The small molecule below binds the protein below.
Small molecule (SMILES): [H]/N=C(/N)SCc1cc(Br)cc(CS/C(N)=N/[H])c1

Binding-site contacts:
Ligand atom CAG contacts residue ALA219 of chain 1.A at 4.3 Å (hydrophobic).
Ligand atom NAA contacts residue SER447 of chain 1.A at 2.8 Å.
Ligand atom NAO contacts residue ASP39 of chain 1.A at 2.7 Å (salt-bridge).
Ligand atom CAN contacts residue ASP39 of chain 1.A at 3.7 Å.
Ligand atom NAP contacts residue ASN42 of chain 1.A at 3.2 Å (h-bond).
Ligand atom SAD contacts residue SER447 of chain 1.A at 4.4 Å.
Ligand atom CAN contacts residue ASN42 of chain 1.A at 4.4 Å.
Ligand atom CAL contacts residue ALA219 of chain 1.A at 3.2 Å (hydrophobic).
Ligand atom CAH contacts residue LEU398 of chain 1.A at 4.0 Å (hydrophobic).
Ligand atom CAN contacts residue GLN395 of chain 1.A at 4.3 Å.
Ligand atom CAH contacts residue ILE221 of chain 1.A at 4.4 Å (hydrophobic).
Ligand atom CAG contacts residue LEU398 of chain 1.A at 4.3 Å (hydrophobic).
Ligand atom CAH contacts residue GLY218 of chain 1.A at 4.0 Å.
Ligand atom CAG contacts residue GLN395 of chain 1.A at 4.4 Å.
Ligand atom CAE contacts residue GLN395 of chain 1.A at 4.1 Å.
Ligand atom CAJ contacts residue ILE221 of chain 1.A at 4.2 Å (hydrophobic).
Ligand atom SAM contacts residue LEU398 of chain 1.A at 3.8 Å.
Ligand atom BR1 contacts residue GLY218 of chain 1.A at 4.0 Å.
Ligand atom CAH contacts residue ASN444 of chain 1.A at 4.3 Å.
Ligand atom BR1 contacts residue ILE221 of chain 1.A at 3.3 Å.
Ligand atom CAF contacts residue GLN395 of chain 1.A at 4.3 Å.
Ligand atom CAH contacts residue ALA219 of chain 1.A at 3.9 Å (hydrophobic).
Ligand atom CAF contacts residue ALA219 of chain 1.A at 4.2 Å (hydrophobic).
Ligand atom CAK contacts residue ALA219 of chain 1.A at 3.2 Å (hydrophobic).
Ligand atom NAO contacts residue GLN395 of chain 1.A at 3.9 Å.
Ligand atom BR1 contacts residue LEU402 of chain 1.A at 3.5 Å.
Ligand atom NAA contacts residue GLN451 of chain 1.A at 3.8 Å.
Ligand atom CAQ contacts residue ALA219 of chain 1.A at 3.5 Å (hydrophobic).
Ligand atom CAG contacts residue ASN444 of chain 1.A at 4.0 Å.
Ligand atom NAO contacts residue MET222 of chain 1.A at 4.0 Å.
Ligand atom BR1 contacts residue LEU398 of chain 1.A at 3.9 Å.
Ligand atom CAG contacts residue GLY218 of chain 1.A at 4.3 Å.
Ligand atom CAJ contacts residue ALA219 of chain 1.A at 3.5 Å (hydrophobic).
Ligand atom SAM contacts residue GLN395 of chain 1.A at 3.9 Å.
Ligand atom NAC contacts residue SER447 of chain 1.A at 4.3 Å.
Ligand atom CAN contacts residue MET222 of chain 1.A at 4.3 Å (hydrophobic).
Ligand atom CAJ contacts residue LEU398 of chain 1.A at 4.3 Å (hydrophobic).
Ligand atom BR1 contacts residue ASN444 of chain 1.A at 3.8 Å.
Ligand atom NAP contacts residue ASP39 of chain 1.A at 3.2 Å (salt-bridge).
Ligand atom CAB contacts residue SER447 of chain 1.A at 3.6 Å.

Sequence of chain 1.A:
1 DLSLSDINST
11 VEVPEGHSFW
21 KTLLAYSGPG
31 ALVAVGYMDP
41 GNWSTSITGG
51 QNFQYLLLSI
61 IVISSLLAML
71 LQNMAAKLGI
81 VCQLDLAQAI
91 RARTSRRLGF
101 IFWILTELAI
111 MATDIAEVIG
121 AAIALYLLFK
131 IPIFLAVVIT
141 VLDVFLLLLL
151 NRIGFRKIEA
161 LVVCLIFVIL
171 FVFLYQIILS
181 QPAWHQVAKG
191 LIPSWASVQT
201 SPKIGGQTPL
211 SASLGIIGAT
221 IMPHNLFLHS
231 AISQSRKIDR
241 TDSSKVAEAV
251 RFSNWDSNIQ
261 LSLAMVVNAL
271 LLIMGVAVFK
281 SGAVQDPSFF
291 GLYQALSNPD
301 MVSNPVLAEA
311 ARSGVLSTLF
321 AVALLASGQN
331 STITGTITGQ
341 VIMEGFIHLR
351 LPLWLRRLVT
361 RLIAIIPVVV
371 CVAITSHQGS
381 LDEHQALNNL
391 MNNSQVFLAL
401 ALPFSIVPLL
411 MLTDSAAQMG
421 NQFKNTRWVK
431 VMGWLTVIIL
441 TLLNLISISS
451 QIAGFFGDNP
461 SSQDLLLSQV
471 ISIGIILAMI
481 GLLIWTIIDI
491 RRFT